Sequence of chain 29.A:
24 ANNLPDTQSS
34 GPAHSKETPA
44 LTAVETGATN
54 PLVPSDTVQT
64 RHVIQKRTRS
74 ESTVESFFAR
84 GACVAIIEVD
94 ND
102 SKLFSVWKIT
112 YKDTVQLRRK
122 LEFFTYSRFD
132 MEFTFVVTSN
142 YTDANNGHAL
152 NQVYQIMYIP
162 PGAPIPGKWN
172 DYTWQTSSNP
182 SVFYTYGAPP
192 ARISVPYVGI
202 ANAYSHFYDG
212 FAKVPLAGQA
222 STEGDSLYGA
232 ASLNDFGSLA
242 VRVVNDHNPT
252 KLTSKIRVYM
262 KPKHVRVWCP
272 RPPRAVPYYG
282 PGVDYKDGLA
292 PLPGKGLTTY

Binding-site contacts:
Ligand atom C14 contacts residue TYR159 of chain 29.A at 3.5 Å (hydrophobic).
Ligand atom C10 contacts residue TYR159 of chain 29.A at 3.5 Å (hydrophobic).
Ligand atom C12 contacts residue PHE134 of chain 29.A at 3.8 Å (hydrophobic).
Ligand atom O2 contacts residue VAL196 of chain 29.A at 3.4 Å.
Ligand atom C11 contacts residue ILE110 of chain 29.A at 3.8 Å (hydrophobic).
Ligand atom O3 contacts residue TYR112 of chain 29.A at 3.6 Å.
Ligand atom C3 contacts residue MET132 of chain 29.A at 3.7 Å (hydrophobic).
Ligand atom C4 contacts residue MET132 of chain 29.A at 3.8 Å (hydrophobic).
Ligand atom C16 contacts residue TYR159 of chain 29.A at 3.8 Å (hydrophobic).
Ligand atom CL3 contacts residue PHE134 of chain 29.A at 3.8 Å.
Ligand atom O1 contacts residue MET132 of chain 29.A at 3.7 Å.
Ligand atom C7 contacts residue MET132 of chain 29.A at 3.3 Å (hydrophobic).
Ligand atom CL2 contacts residue TYR159 of chain 29.A at 3.6 Å.
Ligand atom C20 contacts residue LEU240 of chain 29.A at 3.8 Å (hydrophobic).
Ligand atom CL2 contacts residue ILE25 of chain 29.C at 3.4 Å.
Ligand atom O1 contacts residue ILE110 of chain 29.A at 3.7 Å.
Ligand atom C6 contacts residue TYR112 of chain 29.A at 3.7 Å (hydrophobic).
Ligand atom C8 contacts residue MET132 of chain 29.A at 3.4 Å (hydrophobic).
Ligand atom C19 contacts residue LEU240 of chain 29.A at 3.8 Å (hydrophobic).
Ligand atom C16 contacts residue ALA24 of chain 29.C at 3.8 Å (hydrophobic).
Ligand atom C21 contacts residue TYR205 of chain 29.A at 3.8 Å (hydrophobic).
Ligand atom O1 contacts residue PHE237 of chain 29.A at 3.8 Å.
Ligand atom O3 contacts residue PHE130 of chain 29.A at 3.6 Å.
Ligand atom C9 contacts residue PHE237 of chain 29.A at 3.7 Å (hydrophobic).
Ligand atom C17 contacts residue ALA24 of chain 29.C at 3.7 Å (hydrophobic).
Ligand atom C21 contacts residue HIS207 of chain 29.A at 3.6 Å.
Ligand atom CL3 contacts residue LEU240 of chain 29.A at 3.8 Å.
Ligand atom C5 contacts residue TYR112 of chain 29.A at 3.5 Å (hydrophobic).
Ligand atom C17 contacts residue TYR159 of chain 29.A at 3.7 Å (hydrophobic).
Ligand atom C9 contacts residue VAL199 of chain 29.A at 3.6 Å (hydrophobic).
Ligand atom C13 contacts residue MET132 of chain 29.A at 3.4 Å (hydrophobic).
Ligand atom CL2 contacts residue ALA24 of chain 29.C at 3.5 Å.
Ligand atom C13 contacts residue ILE110 of chain 29.A at 3.7 Å (hydrophobic).
Ligand atom C13 contacts residue PHE134 of chain 29.A at 3.7 Å (hydrophobic).
Ligand atom C21 contacts residue SER128 of chain 29.A at 3.8 Å.
Ligand atom C2 contacts residue PHE237 of chain 29.A at 3.6 Å (hydrophobic).
Ligand atom C12 contacts residue ILE110 of chain 29.A at 3.8 Å (hydrophobic).
Ligand atom C20 contacts residue ILE194 of chain 29.A at 3.8 Å (hydrophobic).
Ligand atom C1 contacts residue TYR205 of chain 29.A at 3.8 Å (hydrophobic).
Ligand atom C7 contacts residue PHE237 of chain 29.A at 3.5 Å (hydrophobic).

Sequence of chain 29.C:
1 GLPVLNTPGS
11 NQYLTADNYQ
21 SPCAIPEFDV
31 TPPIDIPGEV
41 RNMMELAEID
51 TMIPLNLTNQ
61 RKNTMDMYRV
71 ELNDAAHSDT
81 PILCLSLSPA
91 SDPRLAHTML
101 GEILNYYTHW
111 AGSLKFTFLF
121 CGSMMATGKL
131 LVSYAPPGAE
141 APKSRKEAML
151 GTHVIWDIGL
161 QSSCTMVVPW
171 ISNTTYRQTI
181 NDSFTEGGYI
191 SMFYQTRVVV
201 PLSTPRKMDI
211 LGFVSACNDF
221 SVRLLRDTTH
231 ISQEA

A protein and the small-molecule ligand that binds it are described below.
Small molecule (SMILES): COc1ccc(OCc2ccc(COc3c(Cl)cccc3Cl)cc2)c(Cl)c1